Binding-site contacts:
Ligand atom C6 contacts residue GLU283 of chain 1.A at 3.8 Å.
Ligand atom O7 contacts residue ASN193 of chain 1.A at 4.5 Å.
Ligand atom C6 contacts residue THR195 of chain 1.A at 4.3 Å.
Ligand atom N2 contacts residue THR195 of chain 1.A at 3.4 Å (h-bond).
Ligand atom O6 contacts residue GLU283 of chain 1.A at 3.1 Å (salt-bridge).
Ligand atom C8 contacts residue ASP248 of chain 1.A at 4.2 Å.
Ligand atom C1 contacts residue THR195 of chain 1.A at 3.5 Å.
Ligand atom C7 contacts residue ASN193 of chain 1.A at 4.4 Å.
Ligand atom C5 contacts residue ASN193 of chain 1.A at 3.6 Å.
Ligand atom N2 contacts residue ASP248 of chain 1.A at 4.4 Å.
Ligand atom C4 contacts residue ASN193 of chain 1.A at 4.3 Å.
Ligand atom C3 contacts residue ASN193 of chain 1.A at 4.0 Å.
Ligand atom O5 contacts residue GLN282 of chain 1.A at 3.8 Å.
Ligand atom C1 contacts residue ASN193 of chain 1.A at 1.4 Å.
Ligand atom N2 contacts residue ASN193 of chain 1.A at 3.4 Å (h-bond).
Ligand atom O6 contacts residue GLN282 of chain 1.A at 3.7 Å.
Ligand atom O5 contacts residue ASN193 of chain 1.A at 2.4 Å (h-bond).
Ligand atom C6 contacts residue GLN282 of chain 1.A at 4.1 Å.
Ligand atom C2 contacts residue THR195 of chain 1.A at 4.0 Å.
Ligand atom C2 contacts residue ASN193 of chain 1.A at 2.7 Å.
Ligand atom O5 contacts residue THR195 of chain 1.A at 3.8 Å.
Ligand atom C7 contacts residue THR195 of chain 1.A at 4.4 Å.
Ligand atom C1 contacts residue GLN282 of chain 1.A at 4.4 Å.
Ligand atom C5 contacts residue THR195 of chain 1.A at 3.6 Å.

Sequence of chain 1.A:
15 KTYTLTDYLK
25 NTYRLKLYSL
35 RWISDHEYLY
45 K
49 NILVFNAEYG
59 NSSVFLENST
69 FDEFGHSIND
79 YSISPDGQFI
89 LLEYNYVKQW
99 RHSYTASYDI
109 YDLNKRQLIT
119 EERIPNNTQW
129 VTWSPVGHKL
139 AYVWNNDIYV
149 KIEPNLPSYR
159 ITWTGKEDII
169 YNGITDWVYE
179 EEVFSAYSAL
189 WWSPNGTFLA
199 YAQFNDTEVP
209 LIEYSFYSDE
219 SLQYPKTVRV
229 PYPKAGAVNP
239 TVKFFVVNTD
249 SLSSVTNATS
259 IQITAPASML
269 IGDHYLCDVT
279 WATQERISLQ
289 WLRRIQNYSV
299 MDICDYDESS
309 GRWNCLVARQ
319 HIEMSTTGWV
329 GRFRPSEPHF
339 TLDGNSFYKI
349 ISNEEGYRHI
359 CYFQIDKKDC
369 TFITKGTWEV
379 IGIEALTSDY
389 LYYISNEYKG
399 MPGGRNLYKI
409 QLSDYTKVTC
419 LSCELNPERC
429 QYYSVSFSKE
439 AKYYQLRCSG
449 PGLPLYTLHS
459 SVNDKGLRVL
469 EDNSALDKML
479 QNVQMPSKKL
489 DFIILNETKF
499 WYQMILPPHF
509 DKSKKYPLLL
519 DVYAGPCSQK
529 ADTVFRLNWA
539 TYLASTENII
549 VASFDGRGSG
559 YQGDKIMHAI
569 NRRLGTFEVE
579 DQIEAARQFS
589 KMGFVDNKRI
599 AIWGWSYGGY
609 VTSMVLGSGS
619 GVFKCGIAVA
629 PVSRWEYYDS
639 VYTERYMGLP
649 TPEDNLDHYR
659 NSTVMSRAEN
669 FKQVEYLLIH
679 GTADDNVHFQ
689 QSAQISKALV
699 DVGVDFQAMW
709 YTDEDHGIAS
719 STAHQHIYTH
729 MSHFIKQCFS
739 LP

The protein below binds the small molecule below.
Small molecule (SMILES): CC(=O)N[C@@H]1[C@@H](O)[C@H](O)[C@@H](CO)O[C@H]1O